The protein below binds the small molecule below.
Small molecule (SMILES): CC(=O)N[C@H]1[C@H](O[C@H]2[C@H](O)[C@@H](NC(C)=O)CO[C@@H]2CO[C@@H]2O[C@@H](C)[C@@H](O)[C@@H](O)[C@@H]2O)O[C@H](CO)[C@@H](O[C@@H]2O[C@H](CO)[C@@H](O)[C@H](O)[C@@H]2O)[C@@H]1O

Sequence of chain 1.R:
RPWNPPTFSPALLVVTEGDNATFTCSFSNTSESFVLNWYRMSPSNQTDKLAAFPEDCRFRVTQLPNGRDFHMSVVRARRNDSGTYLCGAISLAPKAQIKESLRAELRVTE

Binding-site contacts:
Ligand atom N2 contacts residue ASN35 of chain 1.R at 3.0 Å (h-bond).
Ligand atom C8 contacts residue GLN76 of chain 1.R at 3.4 Å.
Ligand atom C8 contacts residue THR36 of chain 1.R at 3.4 Å.
Ligand atom C6 contacts residue GLN76 of chain 1.R at 3.4 Å.
Ligand atom C1 contacts residue GLN76 of chain 1.R at 3.7 Å.
Ligand atom C3 contacts residue GLU38 of chain 1.R at 3.6 Å.
Ligand atom C5 contacts residue GLN76 of chain 1.R at 3.5 Å.
Ligand atom O5 contacts residue ASN35 of chain 1.R at 2.3 Å (h-bond).
Ligand atom C2 contacts residue GLU38 of chain 1.R at 3.5 Å.
Ligand atom O3 contacts residue GLU38 of chain 1.R at 2.8 Å (salt-bridge).
Ligand atom C8 contacts residue ASN35 of chain 1.R at 3.2 Å.
Ligand atom C5 contacts residue GLU38 of chain 1.R at 3.6 Å.
Ligand atom C3 contacts residue GLU38 of chain 1.R at 3.4 Å.
Ligand atom C4 contacts residue GLU38 of chain 1.R at 3.8 Å.
Ligand atom C6 contacts residue PHE83 of chain 1.R at 3.8 Å (hydrophobic).
Ligand atom C4 contacts residue PHE40 of chain 1.R at 4.0 Å (hydrophobic).
Ligand atom C3 contacts residue ASN35 of chain 1.R at 3.8 Å.
Ligand atom C5 contacts residue ASN35 of chain 1.R at 3.6 Å.
Ligand atom O5 contacts residue PHE40 of chain 1.R at 3.7 Å.
Ligand atom C1 contacts residue GLU38 of chain 1.R at 3.9 Å.
Ligand atom C8 contacts residue SER37 of chain 1.R at 4.0 Å.
Ligand atom C4 contacts residue GLU38 of chain 1.R at 3.9 Å.
Ligand atom O5 contacts residue GLU38 of chain 1.R at 3.4 Å (salt-bridge).
Ligand atom C7 contacts residue SER37 of chain 1.R at 3.9 Å.
Ligand atom C6 contacts residue GLN76 of chain 1.R at 3.4 Å.
Ligand atom C6 contacts residue GLU38 of chain 1.R at 3.8 Å.
Ligand atom O7 contacts residue THR36 of chain 1.R at 3.8 Å.
Ligand atom O6 contacts residue GLN76 of chain 1.R at 3.8 Å.
Ligand atom O2 contacts residue GLU38 of chain 1.R at 3.4 Å.
Ligand atom C6 contacts residue PHE40 of chain 1.R at 4.0 Å (hydrophobic).
Ligand atom C2 contacts residue ASN35 of chain 1.R at 2.5 Å.
Ligand atom C5 contacts residue PHE40 of chain 1.R at 3.6 Å (hydrophobic).
Ligand atom O5 contacts residue GLN76 of chain 1.R at 3.0 Å (h-bond).
Ligand atom O3 contacts residue GLU38 of chain 1.R at 2.7 Å (salt-bridge).
Ligand atom O7 contacts residue SER37 of chain 1.R at 2.9 Å.
Ligand atom O6 contacts residue GLU38 of chain 1.R at 3.0 Å (salt-bridge).
Ligand atom O7 contacts residue ASN35 of chain 1.R at 3.3 Å (h-bond).
Ligand atom C1 contacts residue ASN35 of chain 1.R at 1.4 Å.
Ligand atom O7 contacts residue GLU38 of chain 1.R at 3.1 Å (salt-bridge).
Ligand atom C7 contacts residue ASN35 of chain 1.R at 3.1 Å.